Binding-site contacts:
Ligand atom C1 contacts residue ASP278 of chain 1.C at 3.2 Å.
Ligand atom C3 contacts residue ASN289 of chain 1.C at 4.5 Å.
Ligand atom C5 contacts residue ASN289 of chain 1.C at 4.4 Å.
Ligand atom C7 contacts residue ASP278 of chain 1.C at 3.5 Å.
Ligand atom O5 contacts residue ASN289 of chain 1.C at 3.1 Å (h-bond).
Ligand atom N2 contacts residue ASP278 of chain 1.C at 3.2 Å (salt-bridge).
Ligand atom C2 contacts residue ASP278 of chain 1.C at 3.8 Å.
Ligand atom C8 contacts residue CYS277 of chain 1.C at 3.9 Å (hydrophobic).
Ligand atom C1 contacts residue ASN289 of chain 1.C at 3.1 Å.
Ligand atom O7 contacts residue ASN289 of chain 1.C at 3.0 Å (h-bond).
Ligand atom O5 contacts residue ASP278 of chain 1.C at 4.5 Å.
Ligand atom N2 contacts residue ASN289 of chain 1.C at 3.7 Å.
Ligand atom O6 contacts residue ASN289 of chain 1.C at 4.4 Å.
Ligand atom C8 contacts residue CYS46 of chain 1.C at 4.5 Å (hydrophobic).
Ligand atom C7 contacts residue ASN289 of chain 1.C at 3.4 Å.
Ligand atom C8 contacts residue ASP278 of chain 1.C at 3.3 Å.
Ligand atom C8 contacts residue ASN289 of chain 1.C at 4.4 Å.
Ligand atom C2 contacts residue ASN289 of chain 1.C at 3.1 Å.

Sequence of chain 1.C:
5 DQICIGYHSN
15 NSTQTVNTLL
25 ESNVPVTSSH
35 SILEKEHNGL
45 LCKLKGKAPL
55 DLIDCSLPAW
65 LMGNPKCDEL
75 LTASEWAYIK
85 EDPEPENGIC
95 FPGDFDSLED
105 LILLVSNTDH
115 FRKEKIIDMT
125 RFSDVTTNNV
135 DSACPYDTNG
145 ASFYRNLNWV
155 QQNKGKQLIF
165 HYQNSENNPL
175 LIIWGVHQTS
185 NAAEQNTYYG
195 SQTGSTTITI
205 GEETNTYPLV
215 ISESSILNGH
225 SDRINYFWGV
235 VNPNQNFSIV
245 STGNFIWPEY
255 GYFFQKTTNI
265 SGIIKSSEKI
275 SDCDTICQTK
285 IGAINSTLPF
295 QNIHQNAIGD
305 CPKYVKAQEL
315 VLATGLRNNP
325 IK

This small molecule binds to this protein.
Small molecule (SMILES): CC(=O)N[C@H]1[C@H](O[C@H]2[C@H](O)[C@@H](NC(C)=O)CO[C@@H]2CO)O[C@H](CO)[C@@H](O)[C@@H]1O